Sequence of chain 1.A:
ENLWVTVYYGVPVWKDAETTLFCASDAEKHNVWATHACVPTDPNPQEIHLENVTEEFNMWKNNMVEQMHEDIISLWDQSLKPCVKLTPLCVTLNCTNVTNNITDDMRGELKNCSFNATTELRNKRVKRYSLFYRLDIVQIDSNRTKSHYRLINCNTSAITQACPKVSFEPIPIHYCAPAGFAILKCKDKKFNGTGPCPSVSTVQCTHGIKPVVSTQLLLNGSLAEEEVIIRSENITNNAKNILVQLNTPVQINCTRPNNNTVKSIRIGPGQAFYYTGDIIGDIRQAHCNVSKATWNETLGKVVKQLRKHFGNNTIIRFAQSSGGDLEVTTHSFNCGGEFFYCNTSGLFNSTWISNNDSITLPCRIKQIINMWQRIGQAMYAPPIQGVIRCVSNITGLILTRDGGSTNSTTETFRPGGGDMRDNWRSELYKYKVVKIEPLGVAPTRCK

A protein and the small-molecule ligand that binds it are described below.
Small molecule (SMILES): CC(=O)N[C@@H]1[C@@H](O)[C@H](O)[C@@H](CO)O[C@H]1O

Binding-site contacts:
Ligand atom O7 contacts residue VAL135 of chain 1.A at 4.4 Å.
Ligand atom O7 contacts residue ASN134 of chain 1.A at 3.0 Å (h-bond).
Ligand atom C8 contacts residue THR133 of chain 1.A at 3.6 Å.
Ligand atom C1 contacts residue ASN134 of chain 1.A at 1.5 Å.
Ligand atom C5 contacts residue ASN134 of chain 1.A at 3.8 Å.
Ligand atom O5 contacts residue ASN134 of chain 1.A at 2.5 Å (h-bond).
Ligand atom C7 contacts residue ASN134 of chain 1.A at 3.2 Å.
Ligand atom C4 contacts residue ASN134 of chain 1.A at 4.4 Å.
Ligand atom C3 contacts residue ASN134 of chain 1.A at 3.9 Å.
Ligand atom C8 contacts residue VAL135 of chain 1.A at 3.8 Å (hydrophobic).
Ligand atom N2 contacts residue ASN134 of chain 1.A at 2.9 Å (h-bond).
Ligand atom C2 contacts residue ASN134 of chain 1.A at 2.5 Å.
Ligand atom C8 contacts residue ASN134 of chain 1.A at 3.5 Å.
Ligand atom C7 contacts residue VAL135 of chain 1.A at 4.4 Å (hydrophobic).